Sequence of chain 1.C:
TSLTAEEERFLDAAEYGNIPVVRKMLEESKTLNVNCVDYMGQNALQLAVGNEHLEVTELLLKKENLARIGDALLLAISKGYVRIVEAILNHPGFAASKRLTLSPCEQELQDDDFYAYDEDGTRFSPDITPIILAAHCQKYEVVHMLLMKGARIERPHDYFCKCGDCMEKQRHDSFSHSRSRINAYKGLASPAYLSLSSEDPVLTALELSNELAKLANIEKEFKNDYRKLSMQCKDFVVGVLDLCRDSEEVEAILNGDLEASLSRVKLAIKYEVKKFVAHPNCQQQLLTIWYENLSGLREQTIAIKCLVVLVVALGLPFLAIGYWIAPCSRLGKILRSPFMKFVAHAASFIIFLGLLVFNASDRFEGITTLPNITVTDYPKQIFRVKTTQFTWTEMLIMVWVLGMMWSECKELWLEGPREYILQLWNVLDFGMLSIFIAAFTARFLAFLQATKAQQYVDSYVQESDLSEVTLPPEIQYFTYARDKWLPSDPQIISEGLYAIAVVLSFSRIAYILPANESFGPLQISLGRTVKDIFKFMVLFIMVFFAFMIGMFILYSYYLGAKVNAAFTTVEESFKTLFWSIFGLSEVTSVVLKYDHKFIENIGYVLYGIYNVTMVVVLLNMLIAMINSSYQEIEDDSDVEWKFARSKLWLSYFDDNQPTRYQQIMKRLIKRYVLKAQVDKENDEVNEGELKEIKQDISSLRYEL

This protein binds this small molecule.
Small molecule (SMILES): CCCCCC(=O)OC[C@@H](CO)OC(=O)CCCCC

Binding-site contacts:
Ligand atom O contacts residue ASN633 of chain 1.C at 3.0 Å (h-bond).
Ligand atom O3 contacts residue PHE606 of chain 1.D at 3.5 Å.
Ligand atom C7 contacts residue VAL637 of chain 1.C at 4.4 Å (hydrophobic).
Ligand atom C8 contacts residue TRP611 of chain 1.D at 4.3 Å (hydrophobic).
Ligand atom C2 contacts residue VAL637 of chain 1.C at 4.2 Å (hydrophobic).
Ligand atom C7 contacts residue PHE606 of chain 1.D at 4.1 Å (hydrophobic).
Ligand atom C8 contacts residue TYR636 of chain 1.C at 3.5 Å (hydrophobic).
Ligand atom C6 contacts residue PHE606 of chain 1.D at 3.5 Å (hydrophobic).
Ligand atom O1 contacts residue TYR636 of chain 1.C at 4.5 Å.
Ligand atom O2 contacts residue PHE610 of chain 1.D at 3.8 Å.
Ligand atom C11 contacts residue PHE610 of chain 1.D at 3.5 Å (hydrophobic).
Ligand atom O4 contacts residue TYR636 of chain 1.C at 4.0 Å.
Ligand atom O2 contacts residue TRP611 of chain 1.D at 3.4 Å (h-bond).
Ligand atom C9 contacts residue PHE610 of chain 1.D at 3.9 Å (hydrophobic).
Ligand atom O4 contacts residue TRP611 of chain 1.D at 4.1 Å.
Ligand atom C4 contacts residue VAL637 of chain 1.C at 4.3 Å (hydrophobic).
Ligand atom C5 contacts residue ASN633 of chain 1.C at 3.5 Å.
Ligand atom O contacts residue LYS607 of chain 1.D at 3.5 Å (salt-bridge).
Ligand atom O4 contacts residue GLY640 of chain 1.C at 4.2 Å.
Ligand atom O4 contacts residue PHE610 of chain 1.D at 3.1 Å.
Ligand atom C12 contacts residue ILE641 of chain 1.C at 4.0 Å (hydrophobic).
Ligand atom C4 contacts residue ASN633 of chain 1.C at 3.6 Å.
Ligand atom C7 contacts residue TYR636 of chain 1.C at 4.3 Å (hydrophobic).
Ligand atom O1 contacts residue LYS607 of chain 1.D at 3.9 Å.
Ligand atom C13 contacts residue ILE641 of chain 1.C at 3.9 Å (hydrophobic).
Ligand atom C2 contacts residue PHE606 of chain 1.D at 4.4 Å (hydrophobic).
Ligand atom C9 contacts residue TYR636 of chain 1.C at 4.4 Å (hydrophobic).
Ligand atom C14 contacts residue ILE641 of chain 1.C at 3.0 Å (hydrophobic).
Ligand atom C13 contacts residue PHE610 of chain 1.D at 4.4 Å (hydrophobic).
Ligand atom C5 contacts residue LYS607 of chain 1.D at 4.1 Å.
Ligand atom C10 contacts residue VAL637 of chain 1.C at 4.4 Å (hydrophobic).

Sequence of chain 1.D:
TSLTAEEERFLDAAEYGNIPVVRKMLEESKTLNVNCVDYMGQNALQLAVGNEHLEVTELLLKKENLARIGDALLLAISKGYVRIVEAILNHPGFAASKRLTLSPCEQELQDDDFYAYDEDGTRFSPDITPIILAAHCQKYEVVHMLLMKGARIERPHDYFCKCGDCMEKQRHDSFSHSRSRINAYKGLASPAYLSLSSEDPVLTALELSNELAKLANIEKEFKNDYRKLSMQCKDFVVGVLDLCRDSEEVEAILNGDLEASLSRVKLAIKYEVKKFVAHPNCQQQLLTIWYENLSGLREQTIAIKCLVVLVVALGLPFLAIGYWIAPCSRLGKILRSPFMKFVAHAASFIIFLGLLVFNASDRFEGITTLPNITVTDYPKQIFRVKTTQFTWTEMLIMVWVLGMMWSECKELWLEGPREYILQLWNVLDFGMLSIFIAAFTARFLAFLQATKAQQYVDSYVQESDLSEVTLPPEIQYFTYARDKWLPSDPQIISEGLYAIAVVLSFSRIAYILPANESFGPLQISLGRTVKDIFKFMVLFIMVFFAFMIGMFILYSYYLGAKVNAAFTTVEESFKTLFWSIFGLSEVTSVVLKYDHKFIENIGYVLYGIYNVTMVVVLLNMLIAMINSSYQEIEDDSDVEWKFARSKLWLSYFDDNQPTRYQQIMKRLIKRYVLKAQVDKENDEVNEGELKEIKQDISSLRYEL